Sequence of chain 1.C:
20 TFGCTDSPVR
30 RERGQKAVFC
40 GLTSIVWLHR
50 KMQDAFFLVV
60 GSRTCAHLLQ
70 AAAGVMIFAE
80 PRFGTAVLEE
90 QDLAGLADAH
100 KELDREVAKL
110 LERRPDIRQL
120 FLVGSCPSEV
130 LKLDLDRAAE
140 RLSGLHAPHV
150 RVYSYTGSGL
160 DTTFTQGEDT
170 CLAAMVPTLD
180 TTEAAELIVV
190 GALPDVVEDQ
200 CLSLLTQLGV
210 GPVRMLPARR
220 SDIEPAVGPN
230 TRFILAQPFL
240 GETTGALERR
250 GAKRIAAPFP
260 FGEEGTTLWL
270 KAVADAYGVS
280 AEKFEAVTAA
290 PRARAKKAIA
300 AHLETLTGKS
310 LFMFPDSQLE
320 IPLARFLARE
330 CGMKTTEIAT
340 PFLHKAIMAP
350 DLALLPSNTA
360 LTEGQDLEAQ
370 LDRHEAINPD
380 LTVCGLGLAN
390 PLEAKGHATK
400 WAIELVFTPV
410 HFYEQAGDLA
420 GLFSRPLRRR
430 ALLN

This protein binds this small molecule.
Small molecule (SMILES): C=Cc1c(C)c2n3c1C=C1C(C)=C(CC)C4=[N+]1[Mg]31n3c(c(C)c5c3=C(C3=[N+]1C(=C2)C(C)=C3CCC(=O)O)[C@@H](C(=O)OC)C5=O)=C4

Sequence of chain 1.D:
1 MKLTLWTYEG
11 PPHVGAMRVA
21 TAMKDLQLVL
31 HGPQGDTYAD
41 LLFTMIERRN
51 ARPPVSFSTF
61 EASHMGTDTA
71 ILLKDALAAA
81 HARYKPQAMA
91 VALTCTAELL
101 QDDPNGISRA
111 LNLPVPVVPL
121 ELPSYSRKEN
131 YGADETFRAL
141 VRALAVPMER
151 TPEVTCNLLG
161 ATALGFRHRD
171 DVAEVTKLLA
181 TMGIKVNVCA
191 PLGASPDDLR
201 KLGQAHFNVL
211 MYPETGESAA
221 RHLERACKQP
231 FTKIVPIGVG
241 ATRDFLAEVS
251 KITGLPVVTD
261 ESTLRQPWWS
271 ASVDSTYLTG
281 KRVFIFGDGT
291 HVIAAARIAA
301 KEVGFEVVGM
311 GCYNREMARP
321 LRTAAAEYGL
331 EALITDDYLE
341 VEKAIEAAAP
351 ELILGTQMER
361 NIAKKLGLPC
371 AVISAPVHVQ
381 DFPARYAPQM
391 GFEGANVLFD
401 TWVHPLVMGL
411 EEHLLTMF

Binding-site contacts:
Ligand atom CMD contacts residue TRP400 of chain 1.C at 3.7 Å (hydrophobic).
Ligand atom CMB contacts residue LEU41 of chain 1.D at 3.5 Å (hydrophobic).
Ligand atom CHC contacts residue LEU41 of chain 1.D at 3.7 Å (hydrophobic).
Ligand atom C2D contacts residue TRP400 of chain 1.C at 3.7 Å (hydrophobic).
Ligand atom CMB contacts residue LEU42 of chain 1.D at 3.5 Å (hydrophobic).
Ligand atom OAD contacts residue HIS413 of chain 1.B at 3.2 Å.
Ligand atom CBB contacts residue TYR38 of chain 1.D at 3.7 Å (hydrophobic).
Ligand atom OAD contacts residue TRP400 of chain 1.C at 3.0 Å.
Ligand atom C1D contacts residue LEU410 of chain 1.B at 3.7 Å (hydrophobic).
Ligand atom OAD contacts residue GLY409 of chain 1.B at 3.1 Å.
Ligand atom CMC contacts residue ALA71 of chain 1.C at 3.1 Å (hydrophobic).
Ligand atom C2O contacts residue TRP400 of chain 1.C at 3.6 Å (hydrophobic).
Ligand atom C4C contacts residue ALA71 of chain 1.C at 3.7 Å (hydrophobic).
Ligand atom OAD contacts residue LEU410 of chain 1.B at 3.2 Å (h-bond).
Ligand atom C2O contacts residue VAL273 of chain 1.B at 3.2 Å (hydrophobic).
Ligand atom C2C contacts residue ALA71 of chain 1.C at 3.5 Å (hydrophobic).
Ligand atom CAC contacts residue ILE402 of chain 1.C at 3.5 Å (hydrophobic).
Ligand atom CAD contacts residue LEU410 of chain 1.B at 3.3 Å (hydrophobic).
Ligand atom CBC contacts residue PHE406 of chain 1.C at 3.6 Å (hydrophobic).
Ligand atom CAD contacts residue TRP400 of chain 1.C at 3.4 Å (hydrophobic).
Ligand atom CBB contacts residue ALA71 of chain 1.C at 3.6 Å (hydrophobic).
Ligand atom CAB contacts residue ALA70 of chain 1.C at 3.6 Å (hydrophobic).
Ligand atom C4C contacts residue ILE402 of chain 1.C at 3.7 Å (hydrophobic).
Ligand atom O2A contacts residue GLY409 of chain 1.B at 3.1 Å (h-bond).
Ligand atom C3D contacts residue TRP400 of chain 1.C at 3.6 Å (hydrophobic).
Ligand atom O2A contacts residue LEU410 of chain 1.B at 2.9 Å (h-bond).
Ligand atom CMC contacts residue PHE38 of chain 1.C at 3.4 Å (hydrophobic).
Ligand atom CAD contacts residue GLY409 of chain 1.B at 3.6 Å.
Ligand atom CBD contacts residue LEU410 of chain 1.B at 3.7 Å (hydrophobic).
Ligand atom C2D contacts residue LEU410 of chain 1.B at 3.7 Å (hydrophobic).
Ligand atom C1C contacts residue ALA71 of chain 1.C at 3.5 Å (hydrophobic).
Ligand atom CAB contacts residue LEU41 of chain 1.D at 3.7 Å (hydrophobic).
Ligand atom CMA contacts residue MET45 of chain 1.D at 3.6 Å (hydrophobic).
Ligand atom CAC contacts residue PHE406 of chain 1.C at 3.2 Å (hydrophobic).
Ligand atom C2B contacts residue LEU41 of chain 1.D at 3.7 Å (hydrophobic).
Ligand atom C4B contacts residue LEU41 of chain 1.D at 3.5 Å (hydrophobic).
Ligand atom O2A contacts residue MET408 of chain 1.B at 3.4 Å.
Ligand atom C3B contacts residue LEU41 of chain 1.D at 3.5 Å (hydrophobic).
Ligand atom CHC contacts residue ALA71 of chain 1.C at 3.6 Å (hydrophobic).
Ligand atom CBB contacts residue ALA70 of chain 1.C at 3.3 Å (hydrophobic).

Sequence of chain 1.B:
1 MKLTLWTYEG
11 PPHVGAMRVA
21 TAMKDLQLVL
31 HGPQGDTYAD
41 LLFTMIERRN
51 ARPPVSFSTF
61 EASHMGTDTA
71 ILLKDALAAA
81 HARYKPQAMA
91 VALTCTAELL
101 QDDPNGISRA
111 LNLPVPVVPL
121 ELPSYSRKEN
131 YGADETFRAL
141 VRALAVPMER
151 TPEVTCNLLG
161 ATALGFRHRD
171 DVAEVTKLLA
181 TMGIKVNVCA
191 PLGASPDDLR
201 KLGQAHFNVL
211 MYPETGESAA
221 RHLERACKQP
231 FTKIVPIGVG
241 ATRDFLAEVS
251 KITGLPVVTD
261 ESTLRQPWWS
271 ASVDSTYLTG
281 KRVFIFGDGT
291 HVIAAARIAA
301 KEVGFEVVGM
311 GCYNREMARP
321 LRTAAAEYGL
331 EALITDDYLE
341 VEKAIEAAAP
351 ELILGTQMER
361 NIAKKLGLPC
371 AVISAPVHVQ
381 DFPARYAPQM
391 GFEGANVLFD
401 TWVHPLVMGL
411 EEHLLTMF